Binding-site contacts:
Ligand atom C1 contacts residue ASN1072 of chain 1.C at 1.4 Å.
Ligand atom C4 contacts residue ASN1072 of chain 1.C at 4.2 Å.
Ligand atom C8 contacts residue ASN1072 of chain 1.C at 4.3 Å.
Ligand atom C8 contacts residue GLU1070 of chain 1.C at 3.4 Å.
Ligand atom C2 contacts residue ASN1072 of chain 1.C at 2.5 Å.
Ligand atom N2 contacts residue ASN1072 of chain 1.C at 3.0 Å (h-bond).
Ligand atom C4 contacts residue ALA704 of chain 1.C at 4.4 Å (hydrophobic).
Ligand atom O7 contacts residue ASN1072 of chain 1.C at 4.4 Å.
Ligand atom C3 contacts residue ALA704 of chain 1.C at 4.3 Å (hydrophobic).
Ligand atom C3 contacts residue ASN1072 of chain 1.C at 3.8 Å.
Ligand atom C5 contacts residue ASN1072 of chain 1.C at 3.7 Å.
Ligand atom C7 contacts residue ASN1072 of chain 1.C at 3.9 Å.
Ligand atom O4 contacts residue ALA704 of chain 1.C at 4.2 Å.
Ligand atom O5 contacts residue ASN1072 of chain 1.C at 2.3 Å (h-bond).
Ligand atom C1 contacts residue GLN893 of chain 1.A at 4.5 Å.
Ligand atom C5 contacts residue ALA704 of chain 1.C at 3.9 Å (hydrophobic).
Ligand atom O7 contacts residue ALA704 of chain 1.C at 4.2 Å.

A small-molecule ligand and the protein it binds are described below.
Small molecule (SMILES): CC(=O)N[C@H]1[C@H](O[C@H]2[C@H](O)[C@@H](NC(C)=O)CO[C@@H]2CO[C@@H]2O[C@@H](C)[C@@H](O)[C@@H](O)[C@@H]2O)O[C@H](CO)[C@@H](O)[C@@H]1O

Sequence of chain 1.A:
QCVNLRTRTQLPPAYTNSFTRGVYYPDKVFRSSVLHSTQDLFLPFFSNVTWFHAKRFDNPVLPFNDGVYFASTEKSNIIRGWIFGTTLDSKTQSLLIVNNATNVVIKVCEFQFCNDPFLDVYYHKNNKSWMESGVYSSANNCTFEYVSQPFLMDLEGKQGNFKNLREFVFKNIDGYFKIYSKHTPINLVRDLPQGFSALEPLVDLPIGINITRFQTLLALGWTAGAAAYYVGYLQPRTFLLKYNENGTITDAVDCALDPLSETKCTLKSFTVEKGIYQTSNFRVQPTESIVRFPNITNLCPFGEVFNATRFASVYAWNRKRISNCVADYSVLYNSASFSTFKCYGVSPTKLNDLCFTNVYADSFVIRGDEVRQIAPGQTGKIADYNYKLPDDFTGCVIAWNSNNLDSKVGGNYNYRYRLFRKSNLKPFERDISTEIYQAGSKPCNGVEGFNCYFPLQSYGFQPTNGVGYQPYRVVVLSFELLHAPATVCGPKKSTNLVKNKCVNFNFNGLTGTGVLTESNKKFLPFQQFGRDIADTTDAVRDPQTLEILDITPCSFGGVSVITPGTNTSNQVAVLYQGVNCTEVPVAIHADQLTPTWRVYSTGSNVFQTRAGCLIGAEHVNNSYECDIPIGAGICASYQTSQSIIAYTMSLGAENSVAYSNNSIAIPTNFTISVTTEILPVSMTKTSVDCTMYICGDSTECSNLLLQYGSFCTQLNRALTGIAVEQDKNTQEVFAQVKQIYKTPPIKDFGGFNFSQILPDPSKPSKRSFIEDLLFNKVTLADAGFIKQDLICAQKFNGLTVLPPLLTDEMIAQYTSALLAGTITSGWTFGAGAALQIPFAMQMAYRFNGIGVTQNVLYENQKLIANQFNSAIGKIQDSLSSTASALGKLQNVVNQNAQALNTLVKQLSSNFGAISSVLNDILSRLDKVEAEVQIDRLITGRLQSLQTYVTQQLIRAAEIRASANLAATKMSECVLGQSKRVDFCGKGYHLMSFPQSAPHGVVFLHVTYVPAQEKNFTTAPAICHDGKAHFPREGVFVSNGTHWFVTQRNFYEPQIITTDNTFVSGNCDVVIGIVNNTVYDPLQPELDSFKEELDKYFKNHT

Sequence of chain 1.C:
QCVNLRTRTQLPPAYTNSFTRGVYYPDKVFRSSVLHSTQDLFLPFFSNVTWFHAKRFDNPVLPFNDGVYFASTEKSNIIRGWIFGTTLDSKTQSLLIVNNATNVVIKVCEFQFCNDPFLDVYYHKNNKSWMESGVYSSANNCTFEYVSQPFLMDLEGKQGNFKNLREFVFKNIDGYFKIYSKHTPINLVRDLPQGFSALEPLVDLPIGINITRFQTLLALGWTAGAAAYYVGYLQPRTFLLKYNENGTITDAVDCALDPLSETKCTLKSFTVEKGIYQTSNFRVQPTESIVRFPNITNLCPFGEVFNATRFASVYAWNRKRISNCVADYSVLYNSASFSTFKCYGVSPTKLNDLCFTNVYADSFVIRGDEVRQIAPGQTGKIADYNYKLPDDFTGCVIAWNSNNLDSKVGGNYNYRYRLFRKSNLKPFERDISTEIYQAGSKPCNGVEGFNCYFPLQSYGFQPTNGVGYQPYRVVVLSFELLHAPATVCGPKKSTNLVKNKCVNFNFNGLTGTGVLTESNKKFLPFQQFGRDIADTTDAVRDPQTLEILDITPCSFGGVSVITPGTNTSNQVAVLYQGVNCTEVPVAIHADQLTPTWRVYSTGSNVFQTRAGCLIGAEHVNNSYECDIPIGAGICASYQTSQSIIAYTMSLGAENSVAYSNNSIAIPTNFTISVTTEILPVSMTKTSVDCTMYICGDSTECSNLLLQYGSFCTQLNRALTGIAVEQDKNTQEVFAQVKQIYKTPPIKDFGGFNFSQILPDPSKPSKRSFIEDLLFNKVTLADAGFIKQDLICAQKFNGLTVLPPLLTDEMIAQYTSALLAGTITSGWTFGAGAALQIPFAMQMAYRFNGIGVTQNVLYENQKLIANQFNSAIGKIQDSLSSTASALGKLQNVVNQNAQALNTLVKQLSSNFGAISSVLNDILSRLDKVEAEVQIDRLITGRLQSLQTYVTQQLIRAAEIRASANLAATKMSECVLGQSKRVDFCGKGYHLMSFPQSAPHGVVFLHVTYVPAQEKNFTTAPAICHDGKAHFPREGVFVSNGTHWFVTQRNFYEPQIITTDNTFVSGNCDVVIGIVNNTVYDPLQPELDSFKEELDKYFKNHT